Sequence of chain 4.A:
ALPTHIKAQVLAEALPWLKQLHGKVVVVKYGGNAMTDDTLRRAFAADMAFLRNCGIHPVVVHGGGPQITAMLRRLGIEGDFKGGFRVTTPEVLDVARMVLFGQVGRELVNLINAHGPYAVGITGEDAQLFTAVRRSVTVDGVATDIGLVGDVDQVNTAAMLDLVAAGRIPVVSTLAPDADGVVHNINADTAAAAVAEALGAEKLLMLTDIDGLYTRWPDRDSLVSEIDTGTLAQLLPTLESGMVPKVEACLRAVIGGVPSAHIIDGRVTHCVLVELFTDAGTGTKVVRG

Binding-site contacts:
Ligand atom NH1 contacts residue LYS293 of chain 4.A at 3.5 Å (salt-bridge).
Ligand atom C contacts residue HIS270 of chain 4.A at 3.7 Å.
Ligand atom N contacts residue LEU284 of chain 4.A at 2.7 Å (h-bond).
Ligand atom C contacts residue LYS211 of chain 4.A at 3.3 Å.
Ligand atom CA contacts residue TRP25 of chain 4.A at 3.5 Å (hydrophobic).
Ligand atom CZ contacts residue GLU283 of chain 4.A at 3.4 Å.
Ligand atom O contacts residue HIS270 of chain 4.A at 3.3 Å.
Ligand atom CB contacts residue THR286 of chain 4.A at 3.6 Å.
Ligand atom C contacts residue GLU283 of chain 4.A at 3.7 Å.
Ligand atom CZ contacts residue ALA288 of chain 4.A at 3.4 Å (hydrophobic).
Ligand atom OXT contacts residue LYS211 of chain 4.A at 3.2 Å (salt-bridge).
Ligand atom O contacts residue TRP25 of chain 4.A at 3.8 Å.
Ligand atom NE contacts residue LYS293 of chain 4.A at 3.9 Å.
Ligand atom CD contacts residue ASP287 of chain 4.A at 3.5 Å.
Ligand atom NH1 contacts residue THR292 of chain 4.A at 3.5 Å (h-bond).
Ligand atom CB contacts residue ASP287 of chain 4.A at 3.7 Å.
Ligand atom NH1 contacts residue GLY291 of chain 4.A at 2.9 Å (h-bond).
Ligand atom CD contacts residue GLU283 of chain 4.A at 3.8 Å.
Ligand atom NH2 contacts residue ALA288 of chain 4.A at 3.2 Å (h-bond).
Ligand atom CZ contacts residue LYS293 of chain 4.A at 3.7 Å.
Ligand atom OXT contacts residue HIS270 of chain 4.A at 3.6 Å.
Ligand atom OXT contacts residue GLU283 of chain 4.A at 3.3 Å (salt-bridge).
Ligand atom N contacts residue THR286 of chain 4.A at 2.8 Å (h-bond).
Ligand atom NH2 contacts residue SER233 of chain 4.A at 2.8 Å (h-bond).
Ligand atom NH1 contacts residue GLU283 of chain 4.A at 3.3 Å (salt-bridge).
Ligand atom O contacts residue LYS211 of chain 4.A at 2.8 Å (salt-bridge).
Ligand atom NE contacts residue GLU283 of chain 4.A at 2.7 Å (salt-bridge).
Ligand atom O contacts residue LYS293 of chain 4.A at 2.8 Å (salt-bridge).
Ligand atom OXT contacts residue LEU284 of chain 4.A at 3.6 Å.
Ligand atom CD contacts residue ALA288 of chain 4.A at 3.8 Å (hydrophobic).
Ligand atom C contacts residue TRP25 of chain 4.A at 3.8 Å (hydrophobic).
Ligand atom CZ contacts residue SER233 of chain 4.A at 3.5 Å.
Ligand atom N contacts residue TRP25 of chain 4.A at 3.6 Å.
Ligand atom NE contacts residue ALA288 of chain 4.A at 3.6 Å (h-bond).
Ligand atom CA contacts residue GLU283 of chain 4.A at 3.6 Å.
Ligand atom N contacts residue GLU283 of chain 4.A at 2.7 Å (salt-bridge).
Ligand atom NH1 contacts residue SER233 of chain 4.A at 3.3 Å (h-bond).
Ligand atom CG contacts residue GLU283 of chain 4.A at 3.3 Å.
Ligand atom NE contacts residue GLY289 of chain 4.A at 3.7 Å.
Ligand atom CA contacts residue THR286 of chain 4.A at 3.7 Å.

This small molecule binds to this protein.
Small molecule (SMILES): NC(=[NH2+])NCCC[C@H](N)C(=O)O